Sequence of chain 1.A:
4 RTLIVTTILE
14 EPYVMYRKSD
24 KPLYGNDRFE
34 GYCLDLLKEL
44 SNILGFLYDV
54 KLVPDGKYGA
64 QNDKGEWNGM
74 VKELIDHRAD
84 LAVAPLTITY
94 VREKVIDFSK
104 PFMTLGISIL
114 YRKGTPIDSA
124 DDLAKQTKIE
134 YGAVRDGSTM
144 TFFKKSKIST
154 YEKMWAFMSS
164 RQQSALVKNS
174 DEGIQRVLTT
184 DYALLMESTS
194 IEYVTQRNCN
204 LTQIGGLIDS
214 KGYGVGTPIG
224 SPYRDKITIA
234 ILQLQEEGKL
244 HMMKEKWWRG

Sequence of chain 1.B:
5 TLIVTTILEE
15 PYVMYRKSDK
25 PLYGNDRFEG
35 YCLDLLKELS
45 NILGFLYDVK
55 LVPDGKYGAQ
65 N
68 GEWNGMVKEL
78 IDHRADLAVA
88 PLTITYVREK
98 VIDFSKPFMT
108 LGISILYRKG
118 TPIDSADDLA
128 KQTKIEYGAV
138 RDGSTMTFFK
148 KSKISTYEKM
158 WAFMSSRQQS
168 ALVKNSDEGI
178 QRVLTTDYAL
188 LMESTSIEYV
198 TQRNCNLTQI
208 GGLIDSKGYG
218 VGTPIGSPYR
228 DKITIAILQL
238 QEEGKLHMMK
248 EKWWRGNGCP

Binding-site contacts:
Ligand atom C4 contacts residue LYS214 of chain 1.B at 3.6 Å.
Ligand atom C1 contacts residue THR107 of chain 1.A at 3.1 Å.
Ligand atom O1 contacts residue THR107 of chain 1.B at 2.9 Å (h-bond).
Ligand atom O1 contacts residue GLY215 of chain 1.B at 3.2 Å.
Ligand atom C1 contacts residue LYS214 of chain 1.B at 4.0 Å.
Ligand atom C8 contacts residue GLN238 of chain 1.A at 3.8 Å.
Ligand atom C9 contacts residue PHE105 of chain 1.A at 3.2 Å (hydrophobic).
Ligand atom O2 contacts residue ILE91 of chain 1.B at 3.6 Å.
Ligand atom C3 contacts residue GLY215 of chain 1.B at 3.5 Å.
Ligand atom C10 contacts residue PHE105 of chain 1.A at 3.4 Å (hydrophobic).
Ligand atom C6 contacts residue PRO104 of chain 1.A at 3.4 Å (hydrophobic).
Ligand atom O1 contacts residue PRO104 of chain 1.B at 3.4 Å.
Ligand atom O2 contacts residue LEU235 of chain 1.A at 3.2 Å.
Ligand atom C3 contacts residue LYS214 of chain 1.B at 3.3 Å.
Ligand atom C2 contacts residue 5PX1 of chain 1.D at 4.0 Å.
Ligand atom C5 contacts residue PRO104 of chain 1.A at 3.9 Å (hydrophobic).
Ligand atom C9 contacts residue PRO104 of chain 1.A at 3.7 Å (hydrophobic).
Ligand atom C2 contacts residue LYS214 of chain 1.B at 3.5 Å.
Ligand atom N1 contacts residue LEU235 of chain 1.A at 3.9 Å.
Ligand atom C4 contacts residue PRO104 of chain 1.B at 3.6 Å (hydrophobic).
Ligand atom O3 contacts residue LYS103 of chain 1.A at 3.3 Å.
Ligand atom O3 contacts residue PRO104 of chain 1.A at 3.3 Å.
Ligand atom C4 contacts residue GLY215 of chain 1.B at 3.4 Å.
Ligand atom O1 contacts residue LYS214 of chain 1.B at 3.3 Å (salt-bridge).
Ligand atom C3 contacts residue PRO104 of chain 1.B at 3.9 Å (hydrophobic).
Ligand atom C1 contacts residue SER213 of chain 1.B at 4.0 Å.
Ligand atom C10 contacts residue MET106 of chain 1.A at 3.6 Å (hydrophobic).
Ligand atom C2 contacts residue THR107 of chain 1.B at 3.1 Å.
Ligand atom C9 contacts residue LEU243 of chain 1.A at 3.7 Å (hydrophobic).
Ligand atom C3 contacts residue THR107 of chain 1.B at 3.4 Å.
Ligand atom C10 contacts residue PRO104 of chain 1.A at 3.9 Å (hydrophobic).
Ligand atom C9 contacts residue GLN238 of chain 1.A at 3.5 Å.
Ligand atom C8 contacts residue SER213 of chain 1.B at 3.8 Å.
Ligand atom N1 contacts residue PRO104 of chain 1.A at 2.9 Å (h-bond).
Ligand atom O3 contacts residue PRO104 of chain 1.B at 4.0 Å.
Ligand atom C10 contacts residue THR107 of chain 1.A at 3.9 Å.
Ligand atom N2 contacts residue PRO104 of chain 1.A at 3.5 Å (h-bond).
Ligand atom O1 contacts residue MET106 of chain 1.B at 3.8 Å.
Ligand atom O1 contacts residue 5PX1 of chain 1.D at 4.0 Å.
Ligand atom C2 contacts residue THR107 of chain 1.A at 3.2 Å.

The small molecule below binds the protein below.
Small molecule (SMILES): O=S1(=O)NCN(C2CC2)c2ccc(O)cc21